Sequence of chain 10.A:
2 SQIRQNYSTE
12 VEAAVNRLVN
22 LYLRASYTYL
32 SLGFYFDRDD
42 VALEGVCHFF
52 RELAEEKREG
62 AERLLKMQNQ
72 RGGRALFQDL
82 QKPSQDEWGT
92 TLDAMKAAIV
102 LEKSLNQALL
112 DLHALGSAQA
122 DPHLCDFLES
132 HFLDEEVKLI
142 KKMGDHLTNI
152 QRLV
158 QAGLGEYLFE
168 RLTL

A protein and the small-molecule ligand that binds it are described below.
Small molecule (SMILES): Cc1cccc(C)c1O

Sequence of chain 13.A:
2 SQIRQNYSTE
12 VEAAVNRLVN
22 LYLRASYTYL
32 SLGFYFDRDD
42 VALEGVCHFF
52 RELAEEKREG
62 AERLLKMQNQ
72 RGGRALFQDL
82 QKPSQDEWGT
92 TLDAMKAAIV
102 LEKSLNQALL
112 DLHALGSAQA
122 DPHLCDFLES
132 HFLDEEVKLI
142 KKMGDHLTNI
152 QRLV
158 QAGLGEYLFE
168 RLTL

Binding-site contacts:
Ligand atom C1 contacts residue ARG59 of chain 13.A at 4.2 Å.
Ligand atom C4 contacts residue LEU81 of chain 13.A at 4.1 Å (hydrophobic).
Ligand atom C8 contacts residue ARG59 of chain 10.A at 3.3 Å.
Ligand atom C3 contacts residue 2MY1 of chain 13.H at 1.2 Å.
Ligand atom C4 contacts residue LEU24 of chain 10.A at 4.3 Å (hydrophobic).
Ligand atom C7 contacts residue 2MY1 of chain 13.H at 1.1 Å.
Ligand atom C3 contacts residue LEU81 of chain 13.A at 3.6 Å (hydrophobic).
Ligand atom C4 contacts residue TYR28 of chain 10.A at 3.7 Å (hydrophobic).
Ligand atom O1 contacts residue 2MY1 of chain 13.H at 0.5 Å (h-bond).
Ligand atom C8 contacts residue 2MY1 of chain 13.H at 2.3 Å.
Ligand atom C7 contacts residue SER27 of chain 13.A at 4.3 Å.
Ligand atom C5 contacts residue SER27 of chain 10.A at 3.6 Å.
Ligand atom C6 contacts residue SER27 of chain 10.A at 3.5 Å.
Ligand atom O1 contacts residue ARG59 of chain 10.A at 3.2 Å.
Ligand atom C6 contacts residue ARG59 of chain 13.A at 4.3 Å.
Ligand atom C4 contacts residue 2MY1 of chain 13.H at 1.1 Å.
Ligand atom C5 contacts residue LEU31 of chain 10.A at 4.2 Å (hydrophobic).
Ligand atom C1 contacts residue SER27 of chain 10.A at 4.4 Å.
Ligand atom C5 contacts residue 2MY1 of chain 13.H at 1.4 Å.
Ligand atom O1 contacts residue ARG59 of chain 13.A at 3.3 Å.
Ligand atom C8 contacts residue SER27 of chain 10.A at 3.2 Å.
Ligand atom C2 contacts residue 2MY1 of chain 13.H at 0.2 Å.
Ligand atom C6 contacts residue 2MY1 of chain 13.H at 1.7 Å.
Ligand atom C1 contacts residue 2MY1 of chain 13.H at 1.1 Å.
Ligand atom C3 contacts residue LEU81 of chain 10.A at 3.9 Å (hydrophobic).
Ligand atom C5 contacts residue TYR28 of chain 10.A at 3.8 Å (hydrophobic).
Ligand atom C8 contacts residue ARG59 of chain 13.A at 3.6 Å.
Ligand atom C1 contacts residue ARG59 of chain 10.A at 4.3 Å.